Binding-site contacts:
Ligand atom C6 contacts residue ILE319 of chain 1.E at 4.4 Å (hydrophobic).
Ligand atom C7 contacts residue ASN298 of chain 1.E at 3.4 Å.
Ligand atom O5 contacts residue ILE319 of chain 1.E at 3.4 Å.
Ligand atom C7 contacts residue VAL437 of chain 1.E at 4.3 Å (hydrophobic).
Ligand atom O7 contacts residue ASN298 of chain 1.E at 3.4 Å (h-bond).
Ligand atom C8 contacts residue GLY436 of chain 1.E at 4.2 Å.
Ligand atom C1 contacts residue ILE319 of chain 1.E at 3.8 Å (hydrophobic).
Ligand atom O5 contacts residue ASN298 of chain 1.E at 2.5 Å (h-bond).
Ligand atom C8 contacts residue VAL437 of chain 1.E at 3.5 Å (hydrophobic).
Ligand atom C1 contacts residue ASN298 of chain 1.E at 1.5 Å.
Ligand atom C5 contacts residue ASN298 of chain 1.E at 3.9 Å.
Ligand atom C4 contacts residue ASN298 of chain 1.E at 4.4 Å.
Ligand atom N2 contacts residue ASN298 of chain 1.E at 3.0 Å (h-bond).
Ligand atom C5 contacts residue ILE319 of chain 1.E at 4.2 Å (hydrophobic).
Ligand atom C8 contacts residue ASN298 of chain 1.E at 4.1 Å.
Ligand atom C2 contacts residue ASN298 of chain 1.E at 2.6 Å.
Ligand atom C3 contacts residue ASN298 of chain 1.E at 3.9 Å.

This small molecule binds to this protein.
Small molecule (SMILES): CC(=O)N[C@@H]1[C@@H](O)[C@H](O)[C@@H](CO)O[C@H]1O

Sequence of chain 1.E:
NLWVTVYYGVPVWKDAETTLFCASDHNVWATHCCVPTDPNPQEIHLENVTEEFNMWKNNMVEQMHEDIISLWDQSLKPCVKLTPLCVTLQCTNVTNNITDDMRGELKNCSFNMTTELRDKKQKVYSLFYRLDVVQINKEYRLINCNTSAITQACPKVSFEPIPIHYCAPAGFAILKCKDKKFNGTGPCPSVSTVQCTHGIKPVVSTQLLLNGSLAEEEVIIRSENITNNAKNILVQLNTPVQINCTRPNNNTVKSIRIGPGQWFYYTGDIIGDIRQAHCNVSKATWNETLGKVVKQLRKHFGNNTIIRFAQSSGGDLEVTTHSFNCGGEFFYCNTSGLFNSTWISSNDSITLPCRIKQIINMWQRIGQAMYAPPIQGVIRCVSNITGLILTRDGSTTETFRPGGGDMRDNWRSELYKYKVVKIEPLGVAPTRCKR